Binding-site contacts:
Ligand atom C7 contacts residue ASN281 of chain 1.B at 3.0 Å.
Ligand atom O7 contacts residue ARG415 of chain 1.B at 3.7 Å.
Ligand atom C3 contacts residue ASN281 of chain 1.B at 3.8 Å.
Ligand atom C5 contacts residue ASN281 of chain 1.B at 3.6 Å.
Ligand atom C6 contacts residue THR283 of chain 1.B at 4.4 Å.
Ligand atom O6 contacts residue THR283 of chain 1.B at 3.4 Å.
Ligand atom C8 contacts residue ASN281 of chain 1.B at 4.2 Å.
Ligand atom O5 contacts residue ILE302 of chain 1.B at 4.0 Å.
Ligand atom C5 contacts residue ILE302 of chain 1.B at 4.5 Å (hydrophobic).
Ligand atom C4 contacts residue ASN281 of chain 1.B at 4.2 Å.
Ligand atom O7 contacts residue ASN281 of chain 1.B at 2.7 Å (h-bond).
Ligand atom C6 contacts residue ILE302 of chain 1.B at 3.6 Å (hydrophobic).
Ligand atom O6 contacts residue ILE302 of chain 1.B at 3.9 Å.
Ligand atom N2 contacts residue ASN281 of chain 1.B at 2.9 Å (h-bond).
Ligand atom O5 contacts residue ASN281 of chain 1.B at 2.4 Å (h-bond).
Ligand atom C1 contacts residue ASN281 of chain 1.B at 1.4 Å.
Ligand atom C2 contacts residue ASN281 of chain 1.B at 2.5 Å.

A protein and the small-molecule ligand that binds it are described below.
Small molecule (SMILES): CC(=O)N[C@H]1[C@H](O[C@H]2[C@H](O)[C@@H](NC(C)=O)CO[C@@H]2CO)O[C@H](CO)[C@@H](O[C@@H]2O[C@H](CO)[C@@H](O)[C@H](O[C@H]3O[C@H](CO)[C@@H](O)[C@H](O)[C@@H]3O)[C@@H]2O)[C@@H]1O

Sequence of chain 1.B:
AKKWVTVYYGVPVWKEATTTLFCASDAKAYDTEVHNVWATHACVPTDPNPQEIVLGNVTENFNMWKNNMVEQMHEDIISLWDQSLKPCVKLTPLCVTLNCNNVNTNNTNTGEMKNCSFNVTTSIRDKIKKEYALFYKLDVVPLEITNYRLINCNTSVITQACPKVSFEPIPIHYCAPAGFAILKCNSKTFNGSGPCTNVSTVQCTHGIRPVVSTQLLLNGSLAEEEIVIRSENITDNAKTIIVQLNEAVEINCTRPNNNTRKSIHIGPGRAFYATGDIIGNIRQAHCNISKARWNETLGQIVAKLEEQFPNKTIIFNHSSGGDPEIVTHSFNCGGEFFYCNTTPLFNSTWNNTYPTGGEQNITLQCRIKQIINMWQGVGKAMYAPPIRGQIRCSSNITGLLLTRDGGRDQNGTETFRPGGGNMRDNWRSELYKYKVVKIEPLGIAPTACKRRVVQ